This protein binds this small molecule.
Small molecule (SMILES): CCCCCCCO

Sequence of chain 1.A:
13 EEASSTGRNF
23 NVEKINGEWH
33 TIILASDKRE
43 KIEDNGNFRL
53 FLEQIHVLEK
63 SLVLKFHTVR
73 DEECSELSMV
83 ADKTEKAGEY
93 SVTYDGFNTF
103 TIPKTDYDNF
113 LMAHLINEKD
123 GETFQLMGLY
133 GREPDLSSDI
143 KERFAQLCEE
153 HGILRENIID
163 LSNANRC

Binding-site contacts:
Ligand atom OAB contacts residue LEU36 of chain 1.A at 4.1 Å.
Ligand atom CAH contacts residue ALA115 of chain 1.A at 4.3 Å (hydrophobic).
Ligand atom CAA contacts residue PHE102 of chain 1.A at 4.1 Å (hydrophobic).
Ligand atom CAD contacts residue TYR132 of chain 1.A at 3.2 Å (hydrophobic).
Ligand atom CAF contacts residue LEU128 of chain 1.A at 4.2 Å (hydrophobic).
Ligand atom CAC contacts residue PHE102 of chain 1.A at 4.2 Å (hydrophobic).
Ligand atom CAF contacts residue TYR132 of chain 1.A at 3.9 Å (hydrophobic).
Ligand atom OAB contacts residue MET129 of chain 1.A at 4.0 Å.
Ligand atom CAD contacts residue LEU128 of chain 1.A at 4.2 Å (hydrophobic).
Ligand atom OAB contacts residue LEU128 of chain 1.A at 3.3 Å.
Ligand atom CAC contacts residue ALA115 of chain 1.A at 4.3 Å (hydrophobic).
Ligand atom OAB contacts residue GLY130 of chain 1.A at 3.6 Å.
Ligand atom CAD contacts residue MET129 of chain 1.A at 4.3 Å (hydrophobic).
Ligand atom CAC contacts residue LEU113 of chain 1.A at 4.2 Å (hydrophobic).
Ligand atom CAA contacts residue ILE57 of chain 1.A at 3.3 Å (hydrophobic).
Ligand atom CAE contacts residue PHE102 of chain 1.A at 4.3 Å (hydrophobic).
Ligand atom CAF contacts residue ALA115 of chain 1.A at 4.0 Å (hydrophobic).
Ligand atom OAB contacts residue TYR132 of chain 1.A at 2.6 Å (h-bond).
Ligand atom CAA contacts residue LEU64 of chain 1.A at 4.4 Å (hydrophobic).
Ligand atom CAC contacts residue ILE57 of chain 1.A at 4.3 Å (hydrophobic).
Ligand atom CAA contacts residue LEU66 of chain 1.A at 3.8 Å (hydrophobic).
Ligand atom CAG contacts residue PHE102 of chain 1.A at 3.9 Å (hydrophobic).
Ligand atom CAH contacts residue TYR132 of chain 1.A at 3.5 Å (hydrophobic).
Ligand atom CAE contacts residue LEU66 of chain 1.A at 4.2 Å (hydrophobic).
Ligand atom CAF contacts residue LEU117 of chain 1.A at 3.8 Å (hydrophobic).
Ligand atom CAD contacts residue ALA115 of chain 1.A at 3.5 Å (hydrophobic).
Ligand atom CAD contacts residue GLY130 of chain 1.A at 3.7 Å.
Ligand atom CAG contacts residue ALA115 of chain 1.A at 3.9 Å (hydrophobic).